Binding-site contacts:
Ligand atom F contacts residue HIS145 of chain 1.A at 2.7 Å.
Ligand atom F2 contacts residue NI1 of chain 1.C at 3.1 Å.
Ligand atom C12 contacts residue HIS141 of chain 1.A at 3.2 Å.
Ligand atom C8 contacts residue PHE134 of chain 1.A at 3.8 Å (hydrophobic).
Ligand atom O contacts residue HIS43 of chain 1.A at 3.4 Å (h-bond).
Ligand atom C12 contacts residue NI1 of chain 1.C at 2.3 Å.
Ligand atom C10 contacts residue VAL45 of chain 1.A at 3.8 Å (hydrophobic).
Ligand atom C12 contacts residue GLU142 of chain 1.A at 3.3 Å.
Ligand atom S contacts residue GLY98 of chain 1.A at 3.9 Å.
Ligand atom C9 contacts residue PHE134 of chain 1.A at 3.9 Å (hydrophobic).
Ligand atom F1 contacts residue CSD99 of chain 1.A at 3.0 Å.
Ligand atom C11 contacts residue NI1 of chain 1.C at 3.7 Å.
Ligand atom C7 contacts residue GLU97 of chain 1.A at 3.8 Å.
Ligand atom C15 contacts residue PHE134 of chain 1.A at 4.0 Å (hydrophobic).
Ligand atom F1 contacts residue LEU100 of chain 1.A at 2.9 Å.
Ligand atom F2 contacts residue LEU47 of chain 1.A at 3.8 Å.
Ligand atom C11 contacts residue GLY46 of chain 1.A at 3.2 Å.
Ligand atom O1 contacts residue GLY44 of chain 1.A at 3.3 Å.
Ligand atom C3 contacts residue GLY98 of chain 1.A at 3.6 Å.
Ligand atom F1 contacts residue NI1 of chain 1.C at 2.1 Å.
Ligand atom C8 contacts residue GLU97 of chain 1.A at 3.7 Å.
Ligand atom F1 contacts residue HIS141 of chain 1.A at 3.5 Å.
Ligand atom C7 contacts residue ARG137 of chain 1.A at 3.9 Å.
Ligand atom F contacts residue HIS141 of chain 1.A at 2.5 Å.
Ligand atom C8 contacts residue TRP96 of chain 1.A at 3.7 Å (hydrophobic).
Ligand atom C12 contacts residue HIS145 of chain 1.A at 3.8 Å.
Ligand atom F2 contacts residue GLY46 of chain 1.A at 3.2 Å.
Ligand atom C6 contacts residue HIS141 of chain 1.A at 3.4 Å.
Ligand atom F contacts residue GLU142 of chain 1.A at 3.0 Å.
Ligand atom F1 contacts residue GLN51 of chain 1.A at 3.1 Å.
Ligand atom F contacts residue GLN51 of chain 1.A at 3.2 Å.
Ligand atom F2 contacts residue GLN51 of chain 1.A at 2.5 Å.
Ligand atom O1 contacts residue GLY46 of chain 1.A at 3.9 Å.
Ligand atom C4 contacts residue GLU142 of chain 1.A at 3.4 Å.
Ligand atom C11 contacts residue GLU142 of chain 1.A at 3.3 Å.
Ligand atom F contacts residue NI1 of chain 1.C at 1.7 Å.
Ligand atom O1 contacts residue VAL45 of chain 1.A at 3.0 Å (h-bond).
Ligand atom C12 contacts residue GLN51 of chain 1.A at 3.4 Å.
Ligand atom C5 contacts residue GLY98 of chain 1.A at 3.9 Å.
Ligand atom F2 contacts residue GLU142 of chain 1.A at 3.4 Å.

Sequence of chain 1.A:
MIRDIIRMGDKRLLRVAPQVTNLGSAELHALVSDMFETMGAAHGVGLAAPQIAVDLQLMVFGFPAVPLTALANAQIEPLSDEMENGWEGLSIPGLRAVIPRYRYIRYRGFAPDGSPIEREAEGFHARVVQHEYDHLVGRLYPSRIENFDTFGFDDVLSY

The small molecule below binds the protein below.
Small molecule (SMILES): O=C(CSC(=O)[C@H](Cc1ccccc1)CC(F)(F)F)c1ccccc1